Sequence of chain 1.A:
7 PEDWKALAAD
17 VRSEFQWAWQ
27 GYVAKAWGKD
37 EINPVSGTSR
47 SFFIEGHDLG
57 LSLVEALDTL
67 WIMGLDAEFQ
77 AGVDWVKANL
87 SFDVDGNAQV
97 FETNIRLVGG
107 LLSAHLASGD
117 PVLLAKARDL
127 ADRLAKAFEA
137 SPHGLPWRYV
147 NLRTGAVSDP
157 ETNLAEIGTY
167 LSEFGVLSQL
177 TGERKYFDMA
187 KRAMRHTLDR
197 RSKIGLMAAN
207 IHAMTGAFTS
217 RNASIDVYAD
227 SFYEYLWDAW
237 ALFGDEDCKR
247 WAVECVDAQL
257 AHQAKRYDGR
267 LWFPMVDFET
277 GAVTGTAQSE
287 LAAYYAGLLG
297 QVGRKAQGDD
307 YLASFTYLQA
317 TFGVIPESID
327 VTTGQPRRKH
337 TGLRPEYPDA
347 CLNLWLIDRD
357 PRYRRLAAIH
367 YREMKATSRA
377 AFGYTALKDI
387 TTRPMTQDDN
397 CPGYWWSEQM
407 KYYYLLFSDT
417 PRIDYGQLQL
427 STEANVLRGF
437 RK

The protein below binds the small molecule below.
Small molecule (SMILES): O=C1N[C@@H]2[C@@H](O)[C@@H](O)[C@H](O)[C@@H](CO)N2C1=O

Binding-site contacts:
Ligand atom N9 contacts residue ASP226 of chain 1.A at 2.9 Å (salt-bridge).
Ligand atom O3 contacts residue GLU404 of chain 1.A at 2.6 Å (salt-bridge).
Ligand atom O6 contacts residue ARG340 of chain 1.A at 2.9 Å (salt-bridge).
Ligand atom O3 contacts residue THR428 of chain 1.A at 3.0 Å (h-bond).
Ligand atom C6 contacts residue PRO341 of chain 1.A at 3.7 Å (hydrophobic).
Ligand atom O8 contacts residue LEU287 of chain 1.A at 3.4 Å.
Ligand atom C8 contacts residue ASP226 of chain 1.A at 3.8 Å.
Ligand atom C7 contacts residue ARG340 of chain 1.A at 3.6 Å.
Ligand atom C3 contacts residue CA1 of chain 1.C at 3.4 Å.
Ligand atom C3 contacts residue GLU404 of chain 1.A at 3.3 Å.
Ligand atom C6 contacts residue TYR400 of chain 1.A at 3.8 Å (hydrophobic).
Ligand atom O8 contacts residue BTB1 of chain 1.E at 3.4 Å.
Ligand atom O3 contacts residue CA1 of chain 1.C at 2.5 Å.
Ligand atom C4 contacts residue TYR400 of chain 1.A at 3.8 Å (hydrophobic).
Ligand atom O2 contacts residue THR428 of chain 1.A at 3.0 Å (h-bond).
Ligand atom O4 contacts residue GLU429 of chain 1.A at 2.8 Å (salt-bridge).
Ligand atom C8 contacts residue BTB1 of chain 1.E at 4.0 Å.
Ligand atom C8 contacts residue LEU287 of chain 1.A at 3.8 Å (hydrophobic).
Ligand atom O4 contacts residue TYR400 of chain 1.A at 3.8 Å.
Ligand atom C1 contacts residue GLU342 of chain 1.A at 3.8 Å.
Ligand atom C3 contacts residue GLU429 of chain 1.A at 3.3 Å.
Ligand atom C3 contacts residue THR428 of chain 1.A at 3.5 Å.
Ligand atom C4 contacts residue GLU404 of chain 1.A at 3.3 Å.
Ligand atom C2 contacts residue CA1 of chain 1.C at 3.4 Å.
Ligand atom O8 contacts residue ASP226 of chain 1.A at 3.9 Å.
Ligand atom O6 contacts residue PRO341 of chain 1.A at 3.6 Å.
Ligand atom N9 contacts residue LEU287 of chain 1.A at 3.9 Å.
Ligand atom O3 contacts residue GLU342 of chain 1.A at 4.0 Å.
Ligand atom C4 contacts residue GLU429 of chain 1.A at 3.2 Å.
Ligand atom O6 contacts residue LEU287 of chain 1.A at 3.6 Å.
Ligand atom O2 contacts residue CA1 of chain 1.C at 2.5 Å.
Ligand atom O6 contacts residue GLU342 of chain 1.A at 2.7 Å (salt-bridge).
Ligand atom O7 contacts residue BTB1 of chain 1.E at 3.0 Å (h-bond).
Ligand atom C6 contacts residue GLU404 of chain 1.A at 3.9 Å.
Ligand atom O7 contacts residue ARG340 of chain 1.A at 3.0 Å (salt-bridge).
Ligand atom C6 contacts residue GLU342 of chain 1.A at 3.1 Å.
Ligand atom C5 contacts residue TYR400 of chain 1.A at 3.5 Å (hydrophobic).
Ligand atom C6 contacts residue ARG340 of chain 1.A at 3.9 Å.
Ligand atom C7 contacts residue BTB1 of chain 1.E at 3.6 Å.
Ligand atom O4 contacts residue ILE101 of chain 1.A at 3.8 Å.